This small molecule binds to this protein.
Small molecule (SMILES): COc1ccc(S(=O)(=O)NC(=O)c2cc3cc(OC)ccc3n2CC(=O)O)cc1

Binding-site contacts:
Ligand atom CAY contacts residue HIS47 of chain 1.B at 3.8 Å.
Ligand atom OAE contacts residue THR39 of chain 1.B at 3.4 Å.
Ligand atom CAJ contacts residue PRO38 of chain 1.B at 3.2 Å (hydrophobic).
Ligand atom C contacts residue SER196 of chain 1.B at 3.8 Å.
Ligand atom OAS contacts residue VAL187 of chain 1.B at 3.2 Å (h-bond).
Ligand atom CA contacts residue MET195 of chain 1.B at 3.6 Å (hydrophobic).
Ligand atom O contacts residue SER197 of chain 1.B at 3.5 Å (h-bond).
Ligand atom CBA contacts residue HIS44 of chain 1.B at 3.5 Å.
Ligand atom CAA contacts residue EDO1 of chain 1.I at 3.4 Å.
Ligand atom CAB contacts residue LEU50 of chain 1.B at 3.6 Å (hydrophobic).
Ligand atom CAZ contacts residue HIS44 of chain 1.B at 3.8 Å.
Ligand atom OAR contacts residue PHE157 of chain 1.B at 3.3 Å.
Ligand atom N contacts residue HIS44 of chain 1.B at 3.7 Å.
Ligand atom OXT contacts residue SER197 of chain 1.B at 3.7 Å.
Ligand atom CAV contacts residue GLN164 of chain 1.B at 3.6 Å.
Ligand atom OXT contacts residue HIS44 of chain 1.B at 2.8 Å.
Ligand atom OAE contacts residue MET40 of chain 1.B at 2.7 Å (h-bond).
Ligand atom CAM contacts residue MET195 of chain 1.B at 3.4 Å (hydrophobic).
Ligand atom CAB contacts residue PRO185 of chain 1.B at 3.5 Å (hydrophobic).
Ligand atom O contacts residue SER196 of chain 1.B at 3.5 Å (h-bond).
Ligand atom OAE contacts residue HIS47 of chain 1.B at 3.1 Å (h-bond).
Ligand atom OAS contacts residue PRO185 of chain 1.B at 3.7 Å.
Ligand atom CAB contacts residue GLY46 of chain 1.B at 3.1 Å.
Ligand atom OAR contacts residue GLN164 of chain 1.B at 3.3 Å (h-bond).
Ligand atom OAS contacts residue THR186 of chain 1.B at 3.7 Å.
Ligand atom CAU contacts residue HIS47 of chain 1.B at 3.6 Å.
Ligand atom CAV contacts residue EDO1 of chain 1.I at 3.6 Å.
Ligand atom CAA contacts residue VAL139 of chain 1.B at 3.5 Å (hydrophobic).
Ligand atom NAQ contacts residue HIS47 of chain 1.B at 2.7 Å (h-bond).
Ligand atom CAW contacts residue GLY46 of chain 1.B at 3.5 Å.
Ligand atom SBC contacts residue HIS47 of chain 1.B at 3.6 Å.
Ligand atom OAS contacts residue GLY46 of chain 1.B at 3.5 Å.
Ligand atom OAF contacts residue MET40 of chain 1.B at 3.2 Å.
Ligand atom C contacts residue SER197 of chain 1.B at 3.8 Å.
Ligand atom CAH contacts residue PRO38 of chain 1.B at 3.4 Å (hydrophobic).
Ligand atom CAA contacts residue VAL143 of chain 1.B at 3.5 Å (hydrophobic).
Ligand atom CAK contacts residue MET40 of chain 1.B at 3.6 Å (hydrophobic).
Ligand atom CAI contacts residue EDO1 of chain 1.I at 3.5 Å.
Ligand atom CAO contacts residue HIS47 of chain 1.B at 3.7 Å.
Ligand atom CAN contacts residue GLY46 of chain 1.B at 3.5 Å.

Sequence of chain 1.B:
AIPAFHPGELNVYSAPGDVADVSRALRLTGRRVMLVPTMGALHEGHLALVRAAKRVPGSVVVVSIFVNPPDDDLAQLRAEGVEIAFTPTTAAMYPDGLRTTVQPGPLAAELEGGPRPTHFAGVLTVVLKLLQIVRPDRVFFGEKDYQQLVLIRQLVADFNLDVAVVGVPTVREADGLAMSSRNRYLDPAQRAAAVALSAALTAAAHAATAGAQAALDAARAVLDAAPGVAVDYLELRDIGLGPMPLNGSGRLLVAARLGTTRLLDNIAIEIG